Binding-site contacts:
Ligand atom O7 contacts residue ASN721 of chain 1.A at 3.5 Å (h-bond).
Ligand atom C7 contacts residue TYR249 of chain 1.A at 4.2 Å (hydrophobic).
Ligand atom O6 contacts residue THR748 of chain 1.A at 2.8 Å (h-bond).
Ligand atom C7 contacts residue ASN721 of chain 1.A at 3.7 Å.
Ligand atom O6 contacts residue SER723 of chain 1.A at 3.9 Å.
Ligand atom N2 contacts residue ASN721 of chain 1.A at 3.3 Å (h-bond).
Ligand atom C6 contacts residue THR748 of chain 1.A at 3.9 Å.
Ligand atom O7 contacts residue TYR249 of chain 1.A at 3.0 Å (h-bond).
Ligand atom C6 contacts residue ASN721 of chain 1.A at 3.1 Å.
Ligand atom C8 contacts residue ASN721 of chain 1.A at 4.5 Å.
Ligand atom C2 contacts residue ASN721 of chain 1.A at 2.5 Å.
Ligand atom C5 contacts residue ASN721 of chain 1.A at 3.3 Å.
Ligand atom C3 contacts residue ASN721 of chain 1.A at 3.7 Å.
Ligand atom O6 contacts residue ASN721 of chain 1.A at 4.1 Å.
Ligand atom C1 contacts residue ASN721 of chain 1.A at 1.4 Å.
Ligand atom C4 contacts residue ASN721 of chain 1.A at 3.9 Å.
Ligand atom O5 contacts residue ASN721 of chain 1.A at 2.5 Å (h-bond).

This protein binds this small molecule.
Small molecule (SMILES): CC(=O)N[C@@H]1[C@@H](O)[C@H](O)[C@@H](CO)O[C@H]1O

Sequence of chain 1.A:
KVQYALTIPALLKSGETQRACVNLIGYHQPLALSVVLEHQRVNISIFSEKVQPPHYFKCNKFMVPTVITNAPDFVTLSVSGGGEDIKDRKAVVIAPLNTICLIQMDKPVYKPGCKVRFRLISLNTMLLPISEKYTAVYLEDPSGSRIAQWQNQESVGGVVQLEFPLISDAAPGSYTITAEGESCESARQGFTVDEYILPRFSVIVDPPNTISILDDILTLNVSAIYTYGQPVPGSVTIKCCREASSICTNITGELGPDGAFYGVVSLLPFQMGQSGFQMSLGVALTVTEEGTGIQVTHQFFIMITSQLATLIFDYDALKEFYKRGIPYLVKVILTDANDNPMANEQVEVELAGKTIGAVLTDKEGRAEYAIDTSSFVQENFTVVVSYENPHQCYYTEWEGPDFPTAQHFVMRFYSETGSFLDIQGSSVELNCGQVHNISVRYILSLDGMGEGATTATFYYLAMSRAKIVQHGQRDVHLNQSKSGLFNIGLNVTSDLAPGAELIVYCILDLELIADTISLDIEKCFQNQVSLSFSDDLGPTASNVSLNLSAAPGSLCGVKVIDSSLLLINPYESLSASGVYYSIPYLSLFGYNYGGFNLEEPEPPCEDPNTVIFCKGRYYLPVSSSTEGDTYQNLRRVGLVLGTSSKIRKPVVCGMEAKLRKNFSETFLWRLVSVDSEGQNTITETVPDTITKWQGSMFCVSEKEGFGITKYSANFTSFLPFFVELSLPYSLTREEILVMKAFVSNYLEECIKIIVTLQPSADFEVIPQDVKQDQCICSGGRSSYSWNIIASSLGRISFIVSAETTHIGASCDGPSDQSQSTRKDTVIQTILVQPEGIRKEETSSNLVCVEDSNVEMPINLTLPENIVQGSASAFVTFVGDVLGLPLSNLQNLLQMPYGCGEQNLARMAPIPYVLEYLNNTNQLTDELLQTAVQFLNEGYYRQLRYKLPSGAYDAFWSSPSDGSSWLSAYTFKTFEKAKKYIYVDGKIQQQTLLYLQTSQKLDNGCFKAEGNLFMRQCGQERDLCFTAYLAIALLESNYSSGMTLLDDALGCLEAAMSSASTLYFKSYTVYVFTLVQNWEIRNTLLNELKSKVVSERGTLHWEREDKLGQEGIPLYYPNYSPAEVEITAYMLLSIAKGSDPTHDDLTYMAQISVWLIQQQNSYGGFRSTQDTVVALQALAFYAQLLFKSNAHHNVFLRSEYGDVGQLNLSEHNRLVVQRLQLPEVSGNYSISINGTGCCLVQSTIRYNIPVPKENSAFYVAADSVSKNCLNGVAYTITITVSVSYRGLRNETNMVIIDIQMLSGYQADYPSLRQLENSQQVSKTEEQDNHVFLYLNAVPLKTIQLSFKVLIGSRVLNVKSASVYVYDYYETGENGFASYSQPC